Sequence of chain 1.A:
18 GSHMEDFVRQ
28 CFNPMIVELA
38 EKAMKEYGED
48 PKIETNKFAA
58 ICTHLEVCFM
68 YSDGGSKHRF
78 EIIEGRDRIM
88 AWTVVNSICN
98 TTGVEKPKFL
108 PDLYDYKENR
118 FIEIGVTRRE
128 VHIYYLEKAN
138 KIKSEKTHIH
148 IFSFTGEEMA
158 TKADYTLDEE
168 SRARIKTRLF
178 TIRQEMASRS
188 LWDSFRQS

Binding-site contacts:
Ligand atom C08 contacts residue GLU81 of chain 1.A at 3.7 Å.
Ligand atom C09 contacts residue HIS61 of chain 1.A at 3.3 Å.
Ligand atom O02 contacts residue HIS61 of chain 1.A at 3.3 Å (h-bond).
Ligand atom O03 contacts residue ILE121 of chain 1.A at 2.5 Å (h-bond).
Ligand atom O03 contacts residue LYS135 of chain 1.A at 3.3 Å.
Ligand atom C10 contacts residue GLU120 of chain 1.A at 3.8 Å.
Ligand atom O07 contacts residue GLU46 of chain 1.A at 3.2 Å (salt-bridge).
Ligand atom C05 contacts residue TYR44 of chain 1.A at 3.7 Å (hydrophobic).
Ligand atom O02 contacts residue MN1 of chain 1.E at 2.2 Å.
Ligand atom C07 contacts residue GLU81 of chain 1.A at 3.2 Å.
Ligand atom N02 contacts residue TYR131 of chain 1.A at 3.7 Å.
Ligand atom O02 contacts residue GLU120 of chain 1.A at 2.8 Å (salt-bridge).
Ligand atom O02 contacts residue GLU81 of chain 1.A at 3.5 Å (salt-bridge).
Ligand atom C03 contacts residue TYR44 of chain 1.A at 3.6 Å (hydrophobic).
Ligand atom O01 contacts residue GLU81 of chain 1.A at 2.8 Å (salt-bridge).
Ligand atom O01 contacts residue ASP109 of chain 1.A at 4.0 Å.
Ligand atom O01 contacts residue MN1 of chain 1.E at 1.9 Å.
Ligand atom C10 contacts residue HIS61 of chain 1.A at 3.0 Å.
Ligand atom O02 contacts residue ASP109 of chain 1.A at 3.1 Å (salt-bridge).
Ligand atom O04 contacts residue TYR131 of chain 1.A at 3.3 Å (h-bond).
Ligand atom O03 contacts residue GLY122 of chain 1.A at 3.9 Å.
Ligand atom O03 contacts residue MN1 of chain 1.D at 2.1 Å.
Ligand atom C10 contacts residue MN1 of chain 1.D at 2.8 Å.
Ligand atom O03 contacts residue TYR131 of chain 1.A at 3.8 Å.
Ligand atom N01 contacts residue MN1 of chain 1.E at 4.0 Å.
Ligand atom C09 contacts residue MN1 of chain 1.D at 2.7 Å.
Ligand atom C07 contacts residue MN1 of chain 1.E at 2.7 Å.
Ligand atom O03 contacts residue HIS61 of chain 1.A at 2.6 Å (h-bond).
Ligand atom C09 contacts residue GLU81 of chain 1.A at 3.8 Å.
Ligand atom O03 contacts residue GLU120 of chain 1.A at 3.0 Å (salt-bridge).
Ligand atom C08 contacts residue MN1 of chain 1.E at 3.3 Å.
Ligand atom C09 contacts residue MN1 of chain 1.E at 3.1 Å.
Ligand atom C24 contacts residue ILE58 of chain 1.A at 3.6 Å (hydrophobic).
Ligand atom C08 contacts residue MN1 of chain 1.D at 4.0 Å.
Ligand atom C23 contacts residue ILE58 of chain 1.A at 3.5 Å (hydrophobic).
Ligand atom C09 contacts residue GLU120 of chain 1.A at 3.7 Å.
Ligand atom O02 contacts residue MN1 of chain 1.D at 2.0 Å.
Ligand atom O07 contacts residue LYS54 of chain 1.A at 3.4 Å.
Ligand atom C10 contacts residue ILE121 of chain 1.A at 3.9 Å (hydrophobic).
Ligand atom N02 contacts residue HIS61 of chain 1.A at 3.5 Å.

This protein binds this small molecule.
Small molecule (SMILES): COc1cc(CCNC(=O)c2nc(C(C)(C)NC(=O)OCc3ccccc3)[nH]c(=O)c2O)ccc1O